Sequence of chain 3.A:
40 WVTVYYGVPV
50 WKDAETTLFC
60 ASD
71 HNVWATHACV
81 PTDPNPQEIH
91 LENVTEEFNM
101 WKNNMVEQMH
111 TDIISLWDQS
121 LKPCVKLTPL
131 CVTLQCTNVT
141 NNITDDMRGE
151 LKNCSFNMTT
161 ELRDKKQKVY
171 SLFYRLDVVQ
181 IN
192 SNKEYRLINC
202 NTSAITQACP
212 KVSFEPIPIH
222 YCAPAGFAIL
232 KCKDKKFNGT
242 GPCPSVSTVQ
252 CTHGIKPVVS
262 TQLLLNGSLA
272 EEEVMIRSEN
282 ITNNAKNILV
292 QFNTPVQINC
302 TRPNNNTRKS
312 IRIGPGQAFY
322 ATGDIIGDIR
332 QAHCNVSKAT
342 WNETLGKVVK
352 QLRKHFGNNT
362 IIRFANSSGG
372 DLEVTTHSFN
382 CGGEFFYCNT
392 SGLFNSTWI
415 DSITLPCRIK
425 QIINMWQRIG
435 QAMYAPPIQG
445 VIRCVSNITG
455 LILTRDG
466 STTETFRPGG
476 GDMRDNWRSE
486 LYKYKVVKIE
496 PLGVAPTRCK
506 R

Binding-site contacts:
Ligand atom C1 contacts residue ASN157 of chain 3.A at 1.4 Å.
Ligand atom C8 contacts residue ASN157 of chain 3.A at 4.4 Å.
Ligand atom C4 contacts residue ASN157 of chain 3.A at 4.1 Å.
Ligand atom C3 contacts residue ASN157 of chain 3.A at 3.6 Å.
Ligand atom O7 contacts residue THR133 of chain 3.A at 4.5 Å.
Ligand atom C5 contacts residue ASN157 of chain 3.A at 3.6 Å.
Ligand atom O5 contacts residue ASN157 of chain 3.A at 2.4 Å (h-bond).
Ligand atom N2 contacts residue ASN157 of chain 3.A at 2.8 Å (h-bond).
Ligand atom C8 contacts residue PHE156 of chain 3.A at 3.6 Å (hydrophobic).
Ligand atom O7 contacts residue GLN135 of chain 3.A at 4.0 Å.
Ligand atom C8 contacts residue SER155 of chain 3.A at 3.4 Å.
Ligand atom C7 contacts residue PHE156 of chain 3.A at 4.3 Å (hydrophobic).
Ligand atom C8 contacts residue LYS168 of chain 3.A at 4.2 Å.
Ligand atom C2 contacts residue ASN157 of chain 3.A at 2.3 Å.
Ligand atom O7 contacts residue ASN157 of chain 3.A at 3.9 Å.
Ligand atom C7 contacts residue GLN135 of chain 3.A at 4.2 Å.
Ligand atom C8 contacts residue GLN135 of chain 3.A at 3.8 Å.
Ligand atom C7 contacts residue ASN157 of chain 3.A at 3.6 Å.

This small molecule binds to this protein.
Small molecule (SMILES): CC(=O)N[C@@H]1[C@@H](O)[C@H](O)[C@@H](CO)O[C@H]1O